Sequence of chain 1.E:
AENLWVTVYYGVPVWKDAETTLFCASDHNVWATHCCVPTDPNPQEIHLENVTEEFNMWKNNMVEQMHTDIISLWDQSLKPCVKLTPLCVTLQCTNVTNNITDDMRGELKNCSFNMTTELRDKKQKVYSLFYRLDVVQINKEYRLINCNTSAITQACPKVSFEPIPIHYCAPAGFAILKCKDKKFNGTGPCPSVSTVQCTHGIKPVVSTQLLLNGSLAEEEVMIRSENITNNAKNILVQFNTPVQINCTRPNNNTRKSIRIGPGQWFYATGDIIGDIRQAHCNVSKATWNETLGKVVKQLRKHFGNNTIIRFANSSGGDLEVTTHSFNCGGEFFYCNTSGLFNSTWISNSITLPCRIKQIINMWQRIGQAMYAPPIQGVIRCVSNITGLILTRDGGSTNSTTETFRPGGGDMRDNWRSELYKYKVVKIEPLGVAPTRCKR

The small molecule below binds the protein below.
Small molecule (SMILES): CC(=O)N[C@@H]1[C@@H](O)[C@H](O)[C@@H](CO)O[C@H]1O

Binding-site contacts:
Ligand atom C1 contacts residue ARG162 of chain 1.E at 3.8 Å.
Ligand atom C7 contacts residue THR168 of chain 1.E at 3.8 Å.
Ligand atom C4 contacts residue ASN167 of chain 1.E at 4.2 Å.
Ligand atom C3 contacts residue ASN167 of chain 1.E at 3.8 Å.
Ligand atom C8 contacts residue ASN167 of chain 1.E at 3.5 Å.
Ligand atom C6 contacts residue VAL144 of chain 1.E at 4.4 Å (hydrophobic).
Ligand atom N2 contacts residue ASN167 of chain 1.E at 2.9 Å (h-bond).
Ligand atom O5 contacts residue ASN167 of chain 1.E at 2.4 Å (h-bond).
Ligand atom C7 contacts residue ASN167 of chain 1.E at 3.3 Å.
Ligand atom C8 contacts residue ARG278 of chain 1.A at 4.4 Å.
Ligand atom C7 contacts residue ARG278 of chain 1.A at 4.0 Å.
Ligand atom O7 contacts residue ASN167 of chain 1.E at 3.2 Å (h-bond).
Ligand atom O7 contacts residue ARG278 of chain 1.A at 3.0 Å (salt-bridge).
Ligand atom C5 contacts residue ASN167 of chain 1.E at 3.7 Å.
Ligand atom C2 contacts residue ASN167 of chain 1.E at 2.5 Å.
Ligand atom O5 contacts residue ARG162 of chain 1.E at 3.2 Å (salt-bridge).
Ligand atom C1 contacts residue ASN167 of chain 1.E at 1.5 Å.
Ligand atom N2 contacts residue THR168 of chain 1.E at 3.6 Å.
Ligand atom C5 contacts residue ARG162 of chain 1.E at 4.4 Å.
Ligand atom C8 contacts residue THR168 of chain 1.E at 3.2 Å.

Sequence of chain 1.A:
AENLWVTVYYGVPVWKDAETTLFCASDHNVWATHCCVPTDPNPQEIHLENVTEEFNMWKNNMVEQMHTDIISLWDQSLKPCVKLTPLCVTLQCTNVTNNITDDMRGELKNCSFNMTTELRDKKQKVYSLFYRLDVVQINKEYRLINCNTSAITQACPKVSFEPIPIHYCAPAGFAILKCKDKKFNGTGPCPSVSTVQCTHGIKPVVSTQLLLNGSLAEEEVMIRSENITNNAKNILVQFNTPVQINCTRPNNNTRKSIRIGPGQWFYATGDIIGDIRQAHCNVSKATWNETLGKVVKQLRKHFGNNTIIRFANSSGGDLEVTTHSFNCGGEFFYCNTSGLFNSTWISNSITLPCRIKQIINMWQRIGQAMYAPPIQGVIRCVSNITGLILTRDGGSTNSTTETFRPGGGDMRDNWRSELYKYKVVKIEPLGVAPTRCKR